The small molecule below binds the protein below.
Small molecule (SMILES): CC(=O)O[C@H]1C(=O)[C@@]2(C)[C@H]([C@H](OC(=O)c3ccccc3)[C@]3(O)C[C@H](OC(=O)[C@H](O)[C@@H](NC(=O)c4ccccc4)c4ccccc4)C(C)=C1C3(C)C)[C@]1(OC(C)=O)CO[C@@H]1C[C@@H]2O

Binding-site contacts:
Ligand atom C44 contacts residue LEU361 of chain 1.C at 3.7 Å (hydrophobic).
Ligand atom O14 contacts residue HIS227 of chain 1.C at 2.9 Å.
Ligand atom C39 contacts residue ALA231 of chain 1.C at 3.7 Å (hydrophobic).
Ligand atom O13 contacts residue ARG359 of chain 1.C at 3.0 Å (salt-bridge).
Ligand atom C32 contacts residue ASP26 of chain 1.C at 3.6 Å.
Ligand atom C06 contacts residue HIS227 of chain 1.C at 3.6 Å.
Ligand atom C16 contacts residue THR274 of chain 1.C at 3.4 Å.
Ligand atom C32 contacts residue VAL23 of chain 1.C at 3.4 Å (hydrophobic).
Ligand atom C38 contacts residue PRO358 of chain 1.C at 3.5 Å (hydrophobic).
Ligand atom C39 contacts residue PHE270 of chain 1.C at 3.4 Å (hydrophobic).
Ligand atom C19 contacts residue THR274 of chain 1.C at 3.0 Å.
Ligand atom C40 contacts residue SER234 of chain 1.C at 3.0 Å.
Ligand atom C36 contacts residue HIS227 of chain 1.C at 3.2 Å.
Ligand atom C15 contacts residue THR274 of chain 1.C at 3.7 Å.
Ligand atom C20 contacts residue ARG276 of chain 1.C at 3.7 Å.
Ligand atom O13 contacts residue PRO358 of chain 1.C at 3.2 Å.
Ligand atom C19 contacts residue ARG276 of chain 1.C at 3.1 Å.
Ligand atom O06 contacts residue LEU273 of chain 1.C at 3.6 Å.
Ligand atom C33 contacts residue ASP26 of chain 1.C at 3.5 Å.
Ligand atom O08 contacts residue ARG276 of chain 1.C at 2.8 Å (salt-bridge).
Ligand atom O13 contacts residue GLY360 of chain 1.C at 3.4 Å (h-bond).
Ligand atom C42 contacts residue GLU27 of chain 1.C at 3.6 Å.
Ligand atom C42 contacts residue VAL23 of chain 1.C at 3.4 Å (hydrophobic).
Ligand atom C41 contacts residue VAL23 of chain 1.C at 3.7 Å (hydrophobic).
Ligand atom C38 contacts residue PHE270 of chain 1.C at 3.6 Å (hydrophobic).
Ligand atom C41 contacts residue GLU27 of chain 1.C at 2.6 Å.
Ligand atom C40 contacts residue GLU27 of chain 1.C at 3.5 Å.
Ligand atom C28 contacts residue PRO358 of chain 1.C at 3.6 Å (hydrophobic).
Ligand atom C08 contacts residue LEU228 of chain 1.C at 3.7 Å (hydrophobic).
Ligand atom C41 contacts residue SER234 of chain 1.C at 3.5 Å.
Ligand atom O06 contacts residue THR274 of chain 1.C at 2.7 Å (h-bond).
Ligand atom C31 contacts residue VAL23 of chain 1.C at 3.7 Å (hydrophobic).
Ligand atom C07 contacts residue LEU228 of chain 1.C at 3.6 Å (hydrophobic).
Ligand atom C07 contacts residue HIS227 of chain 1.C at 3.2 Å.
Ligand atom O12 contacts residue GLY360 of chain 1.C at 3.3 Å (h-bond).
Ligand atom C14 contacts residue THR274 of chain 1.C at 3.3 Å.
Ligand atom C33 contacts residue VAL23 of chain 1.C at 3.5 Å (hydrophobic).
Ligand atom C08 contacts residue HIS227 of chain 1.C at 3.4 Å.
Ligand atom C07 contacts residue ASP224 of chain 1.C at 3.5 Å.
Ligand atom O07 contacts residue LEU361 of chain 1.C at 3.6 Å.

Sequence of chain 1.C:
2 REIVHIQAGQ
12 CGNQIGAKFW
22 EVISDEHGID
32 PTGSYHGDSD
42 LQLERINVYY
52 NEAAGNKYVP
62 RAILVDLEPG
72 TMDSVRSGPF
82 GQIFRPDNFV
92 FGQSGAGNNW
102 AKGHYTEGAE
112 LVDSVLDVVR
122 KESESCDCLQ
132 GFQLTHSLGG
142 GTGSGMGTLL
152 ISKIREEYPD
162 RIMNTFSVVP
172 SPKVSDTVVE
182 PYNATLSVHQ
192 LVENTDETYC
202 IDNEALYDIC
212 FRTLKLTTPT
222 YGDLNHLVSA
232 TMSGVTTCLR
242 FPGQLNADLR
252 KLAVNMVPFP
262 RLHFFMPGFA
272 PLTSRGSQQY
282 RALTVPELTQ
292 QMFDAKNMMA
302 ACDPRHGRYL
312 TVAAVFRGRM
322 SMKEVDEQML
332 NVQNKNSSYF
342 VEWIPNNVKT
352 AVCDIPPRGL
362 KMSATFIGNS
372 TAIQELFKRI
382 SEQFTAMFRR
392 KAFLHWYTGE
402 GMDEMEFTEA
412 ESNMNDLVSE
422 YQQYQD